Sequence of chain 1.A:
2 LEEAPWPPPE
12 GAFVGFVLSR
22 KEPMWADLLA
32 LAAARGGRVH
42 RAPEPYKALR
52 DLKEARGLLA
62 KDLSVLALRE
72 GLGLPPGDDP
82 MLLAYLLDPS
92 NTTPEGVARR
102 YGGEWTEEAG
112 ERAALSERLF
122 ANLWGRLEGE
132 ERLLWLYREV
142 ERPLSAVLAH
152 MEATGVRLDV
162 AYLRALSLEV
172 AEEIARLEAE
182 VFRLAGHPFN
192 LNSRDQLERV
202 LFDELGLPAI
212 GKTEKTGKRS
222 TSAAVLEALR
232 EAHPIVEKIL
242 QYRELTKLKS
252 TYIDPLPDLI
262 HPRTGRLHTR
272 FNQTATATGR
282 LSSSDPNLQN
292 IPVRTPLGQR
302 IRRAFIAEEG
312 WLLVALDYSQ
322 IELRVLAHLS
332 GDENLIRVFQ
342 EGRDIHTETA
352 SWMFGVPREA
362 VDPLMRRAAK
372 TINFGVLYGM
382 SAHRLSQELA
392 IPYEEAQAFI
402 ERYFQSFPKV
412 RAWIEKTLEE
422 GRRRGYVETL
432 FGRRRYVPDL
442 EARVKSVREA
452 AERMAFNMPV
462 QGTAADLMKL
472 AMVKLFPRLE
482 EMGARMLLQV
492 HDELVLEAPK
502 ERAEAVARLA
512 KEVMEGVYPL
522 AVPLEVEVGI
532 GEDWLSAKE

Binding-site contacts:
Ligand atom O2A contacts residue LYS371 of chain 1.A at 2.9 Å (salt-bridge).
Ligand atom O2G contacts residue TYR319 of chain 1.A at 3.1 Å (h-bond).
Ligand atom O3B contacts residue HIS347 of chain 1.A at 3.2 Å (h-bond).
Ligand atom O3' contacts residue GLU323 of chain 1.A at 3.3 Å (salt-bridge).
Ligand atom O1A contacts residue MG1 of chain 1.E at 2.2 Å.
Ligand atom O2B contacts residue MG1 of chain 1.E at 2.2 Å.
Ligand atom C2' contacts residue PHE375 of chain 1.A at 3.5 Å (hydrophobic).
Ligand atom O4' contacts residue ARG281 of chain 1.A at 3.2 Å (salt-bridge).
Ligand atom O1G contacts residue LYS371 of chain 1.A at 2.8 Å (salt-bridge).
Ligand atom O2B contacts residue ILE322 of chain 1.A at 3.1 Å (h-bond).
Ligand atom C5' contacts residue ASP493 of chain 1.A at 3.5 Å.
Ligand atom O3' contacts residue PHE375 of chain 1.A at 3.2 Å.
Ligand atom C36 contacts residue ARG295 of chain 1.A at 3.3 Å.
Ligand atom O1G contacts residue ARG367 of chain 1.A at 2.9 Å (salt-bridge).
Ligand atom O1B contacts residue GLN321 of chain 1.A at 3.2 Å.
Ligand atom O2G contacts residue MG1 of chain 1.E at 2.0 Å.
Ligand atom C1' contacts residue GLU323 of chain 1.A at 3.4 Å.
Ligand atom O2B contacts residue GLN321 of chain 1.A at 3.3 Å (h-bond).
Ligand atom O2B contacts residue ASP493 of chain 1.A at 3.1 Å (salt-bridge).
Ligand atom C33 contacts residue ARG368 of chain 1.A at 3.5 Å.
Ligand atom O1B contacts residue HIS347 of chain 1.A at 3.0 Å (h-bond).
Ligand atom O1A contacts residue ASP493 of chain 1.A at 3.0 Å (salt-bridge).
Ligand atom C31 contacts residue ARG295 of chain 1.A at 3.1 Å.
Ligand atom O2B contacts residue TYR319 of chain 1.A at 3.2 Å (h-bond).
Ligand atom C38 contacts residue ARG368 of chain 1.A at 3.5 Å.
Ligand atom C34 contacts residue ARG295 of chain 1.A at 3.4 Å.
Ligand atom O1A contacts residue ASP318 of chain 1.A at 3.2 Å (salt-bridge).
Ligand atom PB contacts residue MG1 of chain 1.E at 3.2 Å.
Ligand atom C2' contacts residue GLU323 of chain 1.A at 3.4 Å.
Ligand atom O3B contacts residue GLN321 of chain 1.A at 3.3 Å (h-bond).
Ligand atom O1A contacts residue MG1 of chain 1.F at 2.4 Å.
Ligand atom O3' contacts residue ILE322 of chain 1.A at 3.3 Å.
Ligand atom O3G contacts residue GLN321 of chain 1.A at 3.1 Å (h-bond).
Ligand atom O3G contacts residue ARG367 of chain 1.A at 2.9 Å (salt-bridge).
Ligand atom O1B contacts residue PHE375 of chain 1.A at 3.1 Å.
Ligand atom PG contacts residue MG1 of chain 1.E at 3.2 Å.
Ligand atom PA contacts residue MG1 of chain 1.E at 3.4 Å.
Ligand atom O3G contacts residue SER320 of chain 1.A at 3.4 Å.
Ligand atom O3A contacts residue LYS371 of chain 1.A at 3.2 Å.
Ligand atom O2G contacts residue ASP318 of chain 1.A at 3.0 Å (salt-bridge).

This small molecule binds to this protein.
Small molecule (SMILES): C#Cc1ccc(C#Cc2cn([C@H]3C[C@H](O)[C@@H](COP(=O)(O)OP(=O)(O)OP(=O)(O)O)O3)c(=O)[nH]c2=O)cc1